Sequence of chain 1.A:
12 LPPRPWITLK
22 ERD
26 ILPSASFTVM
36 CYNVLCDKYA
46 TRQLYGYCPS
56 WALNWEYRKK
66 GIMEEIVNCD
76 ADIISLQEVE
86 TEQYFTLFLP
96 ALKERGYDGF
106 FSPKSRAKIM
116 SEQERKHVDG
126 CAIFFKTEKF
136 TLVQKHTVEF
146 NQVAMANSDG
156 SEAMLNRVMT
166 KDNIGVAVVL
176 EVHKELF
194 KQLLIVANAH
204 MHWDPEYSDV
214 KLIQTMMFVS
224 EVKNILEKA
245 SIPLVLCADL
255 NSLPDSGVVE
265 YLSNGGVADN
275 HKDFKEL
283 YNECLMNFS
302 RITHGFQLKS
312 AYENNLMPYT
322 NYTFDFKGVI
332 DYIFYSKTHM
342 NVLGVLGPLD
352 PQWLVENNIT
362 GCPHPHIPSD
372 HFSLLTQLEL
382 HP

The protein below binds the small molecule below.
Small molecule (SMILES): Nc1ncnc2c1ncn2[C@H]1C[C@H](OP(=O)(O)O)[C@@H](CO[P](=O)(O)O[C@H]2C[C@H](n3cnc4c(N)ncnc43)O[C@@H]2CO[P](=O)(O)O[C@H]2CCO[C@@H]2CO)O1

Binding-site contacts:
Ligand atom C2' contacts residue GLU83 of chain 1.A at 3.8 Å.
Ligand atom C8 contacts residue TRP206 of chain 1.A at 3.5 Å (hydrophobic).
Ligand atom OP1 contacts residue MG1 of chain 1.C at 2.5 Å.
Ligand atom N1 contacts residue PHE327 of chain 1.A at 3.7 Å.
Ligand atom O3' contacts residue TRP206 of chain 1.A at 3.7 Å.
Ligand atom N6 contacts residue ASN255 of chain 1.A at 3.1 Å (h-bond).
Ligand atom O5' contacts residue LEU49 of chain 1.A at 3.8 Å.
Ligand atom C5 contacts residue PHE327 of chain 1.A at 3.8 Å (hydrophobic).
Ligand atom OP2 contacts residue MG1 of chain 1.C at 3.5 Å.
Ligand atom N7 contacts residue ASN255 of chain 1.A at 3.2 Å (h-bond).
Ligand atom OP1 contacts residue MG1 of chain 1.D at 2.1 Å.
Ligand atom C2 contacts residue TRP206 of chain 1.A at 3.5 Å (hydrophobic).
Ligand atom C5' contacts residue TRP206 of chain 1.A at 3.5 Å (hydrophobic).
Ligand atom O5' contacts residue ASN255 of chain 1.A at 3.3 Å (h-bond).
Ligand atom O5' contacts residue TRP206 of chain 1.A at 3.1 Å.
Ligand atom OP2 contacts residue HIS203 of chain 1.A at 2.8 Å (h-bond).
Ligand atom O4' contacts residue TRP206 of chain 1.A at 3.6 Å (h-bond).
Ligand atom C8 contacts residue ASN255 of chain 1.A at 3.0 Å.
Ligand atom O4' contacts residue TYR44 of chain 1.A at 3.7 Å.
Ligand atom N3 contacts residue TRP206 of chain 1.A at 3.7 Å.
Ligand atom O5' contacts residue TYR44 of chain 1.A at 3.5 Å.
Ligand atom C3' contacts residue MG1 of chain 1.D at 3.5 Å.
Ligand atom C2 contacts residue PRO208 of chain 1.A at 3.8 Å (hydrophobic).
Ligand atom C2' contacts residue TYR44 of chain 1.A at 3.7 Å (hydrophobic).
Ligand atom P contacts residue MG1 of chain 1.C at 3.2 Å.
Ligand atom O3' contacts residue MG1 of chain 1.D at 3.7 Å.
Ligand atom N3 contacts residue PHE327 of chain 1.A at 3.7 Å.
Ligand atom P contacts residue TRP206 of chain 1.A at 3.8 Å.
Ligand atom C5' contacts residue MG1 of chain 1.C at 3.6 Å.
Ligand atom O5' contacts residue MG1 of chain 1.C at 3.2 Å.
Ligand atom OP1 contacts residue GLU83 of chain 1.A at 3.2 Å (salt-bridge).
Ligand atom C2 contacts residue PHE327 of chain 1.A at 3.5 Å (hydrophobic).
Ligand atom N9 contacts residue TRP206 of chain 1.A at 3.7 Å.
Ligand atom C1' contacts residue TYR44 of chain 1.A at 3.8 Å (hydrophobic).
Ligand atom N7 contacts residue TRP206 of chain 1.A at 3.8 Å.
Ligand atom P contacts residue MG1 of chain 1.D at 3.3 Å.
Ligand atom OP2 contacts residue ASN255 of chain 1.A at 3.3 Å (h-bond).
Ligand atom OP2 contacts residue TRP206 of chain 1.A at 3.6 Å.
Ligand atom C5 contacts residue ASN255 of chain 1.A at 3.8 Å.
Ligand atom C6 contacts residue ASN255 of chain 1.A at 3.8 Å.